Binding-site contacts:
Ligand atom C8 contacts residue GLN1226 of chain 1.B at 3.8 Å.
Ligand atom O3 contacts residue GLU1006 of chain 1.C at 4.0 Å.
Ligand atom N2 contacts residue VAL1223 of chain 1.B at 4.0 Å.
Ligand atom C8 contacts residue TYR1225 of chain 1.B at 3.3 Å (hydrophobic).
Ligand atom C4 contacts residue ASN1227 of chain 1.B at 4.5 Å.
Ligand atom C5 contacts residue ASN1227 of chain 1.B at 3.7 Å.
Ligand atom C3 contacts residue VAL1223 of chain 1.B at 3.6 Å (hydrophobic).
Ligand atom O5 contacts residue VAL1223 of chain 1.B at 4.0 Å.
Ligand atom N2 contacts residue TYR1225 of chain 1.B at 2.8 Å (h-bond).
Ligand atom O7 contacts residue GLN1222 of chain 1.B at 3.8 Å.
Ligand atom C7 contacts residue TYR1225 of chain 1.B at 3.5 Å (hydrophobic).
Ligand atom C3 contacts residue GLN1222 of chain 1.B at 4.4 Å.
Ligand atom C3 contacts residue ASN1227 of chain 1.B at 3.9 Å.
Ligand atom O7 contacts residue VAL1223 of chain 1.B at 3.2 Å (h-bond).
Ligand atom C1 contacts residue VAL1223 of chain 1.B at 4.2 Å (hydrophobic).
Ligand atom C8 contacts residue PRO1221 of chain 1.B at 3.5 Å (hydrophobic).
Ligand atom C1 contacts residue ASN1227 of chain 1.B at 1.5 Å.
Ligand atom N2 contacts residue GLN1226 of chain 1.B at 4.3 Å.
Ligand atom C8 contacts residue GLN1222 of chain 1.B at 3.8 Å.
Ligand atom O3 contacts residue VAL1223 of chain 1.B at 3.0 Å (h-bond).
Ligand atom C2 contacts residue TYR1225 of chain 1.B at 3.8 Å (hydrophobic).
Ligand atom C1 contacts residue TYR1225 of chain 1.B at 3.8 Å (hydrophobic).
Ligand atom C2 contacts residue ASN1227 of chain 1.B at 2.6 Å.
Ligand atom C2 contacts residue VAL1223 of chain 1.B at 4.2 Å (hydrophobic).
Ligand atom O4 contacts residue VAL1223 of chain 1.B at 3.7 Å.
Ligand atom C8 contacts residue VAL1223 of chain 1.B at 4.1 Å (hydrophobic).
Ligand atom N2 contacts residue ASN1227 of chain 1.B at 3.0 Å (h-bond).
Ligand atom C7 contacts residue ASN1227 of chain 1.B at 3.8 Å.
Ligand atom O4 contacts residue GLU1006 of chain 1.C at 4.2 Å.
Ligand atom C7 contacts residue VAL1223 of chain 1.B at 3.7 Å (hydrophobic).
Ligand atom O7 contacts residue ASN1227 of chain 1.B at 3.9 Å.
Ligand atom C7 contacts residue GLN1222 of chain 1.B at 4.0 Å.
Ligand atom C8 contacts residue SER790 of chain 1.B at 3.6 Å.
Ligand atom C3 contacts residue TYR1225 of chain 1.B at 4.2 Å (hydrophobic).
Ligand atom O5 contacts residue ASN1227 of chain 1.B at 2.4 Å (h-bond).

Sequence of chain 1.C:
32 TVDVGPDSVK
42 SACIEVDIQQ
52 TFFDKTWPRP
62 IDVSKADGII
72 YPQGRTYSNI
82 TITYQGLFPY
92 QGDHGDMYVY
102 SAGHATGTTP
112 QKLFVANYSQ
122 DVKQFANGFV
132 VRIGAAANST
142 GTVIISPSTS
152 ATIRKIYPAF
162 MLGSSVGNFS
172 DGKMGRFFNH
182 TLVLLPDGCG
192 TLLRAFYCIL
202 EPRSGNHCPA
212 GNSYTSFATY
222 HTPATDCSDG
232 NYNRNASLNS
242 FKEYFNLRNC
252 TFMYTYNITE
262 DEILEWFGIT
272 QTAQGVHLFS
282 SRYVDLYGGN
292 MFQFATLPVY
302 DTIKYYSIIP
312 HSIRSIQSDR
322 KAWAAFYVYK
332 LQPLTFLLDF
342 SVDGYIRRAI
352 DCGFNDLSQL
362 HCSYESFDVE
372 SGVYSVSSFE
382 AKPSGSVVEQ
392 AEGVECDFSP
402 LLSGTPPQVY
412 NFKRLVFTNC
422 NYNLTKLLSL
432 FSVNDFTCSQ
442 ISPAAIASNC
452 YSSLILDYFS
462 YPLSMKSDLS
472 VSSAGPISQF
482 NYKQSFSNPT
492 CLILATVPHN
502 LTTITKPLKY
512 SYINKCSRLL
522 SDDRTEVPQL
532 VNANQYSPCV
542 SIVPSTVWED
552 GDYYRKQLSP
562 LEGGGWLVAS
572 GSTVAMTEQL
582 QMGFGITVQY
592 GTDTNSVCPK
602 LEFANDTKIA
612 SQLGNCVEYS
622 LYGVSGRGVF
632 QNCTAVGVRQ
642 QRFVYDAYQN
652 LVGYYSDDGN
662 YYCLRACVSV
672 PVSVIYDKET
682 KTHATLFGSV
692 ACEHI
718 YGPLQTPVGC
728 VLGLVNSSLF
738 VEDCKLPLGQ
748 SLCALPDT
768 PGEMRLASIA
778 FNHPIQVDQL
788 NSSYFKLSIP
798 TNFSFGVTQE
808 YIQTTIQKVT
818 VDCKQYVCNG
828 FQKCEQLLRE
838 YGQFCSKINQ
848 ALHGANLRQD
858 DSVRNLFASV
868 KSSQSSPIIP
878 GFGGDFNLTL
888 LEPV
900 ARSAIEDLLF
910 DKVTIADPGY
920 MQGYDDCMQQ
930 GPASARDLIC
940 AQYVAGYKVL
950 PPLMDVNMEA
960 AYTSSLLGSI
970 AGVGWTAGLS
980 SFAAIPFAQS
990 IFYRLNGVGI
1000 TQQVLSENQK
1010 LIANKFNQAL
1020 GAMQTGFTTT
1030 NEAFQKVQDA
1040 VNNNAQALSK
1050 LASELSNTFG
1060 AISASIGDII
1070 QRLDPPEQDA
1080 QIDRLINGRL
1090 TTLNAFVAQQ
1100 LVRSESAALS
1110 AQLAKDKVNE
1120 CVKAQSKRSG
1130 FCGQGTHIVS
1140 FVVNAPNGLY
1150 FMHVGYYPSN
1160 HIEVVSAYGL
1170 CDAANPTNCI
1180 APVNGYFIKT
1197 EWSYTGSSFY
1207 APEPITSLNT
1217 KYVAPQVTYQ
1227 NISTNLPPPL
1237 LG

Sequence of chain 1.B:
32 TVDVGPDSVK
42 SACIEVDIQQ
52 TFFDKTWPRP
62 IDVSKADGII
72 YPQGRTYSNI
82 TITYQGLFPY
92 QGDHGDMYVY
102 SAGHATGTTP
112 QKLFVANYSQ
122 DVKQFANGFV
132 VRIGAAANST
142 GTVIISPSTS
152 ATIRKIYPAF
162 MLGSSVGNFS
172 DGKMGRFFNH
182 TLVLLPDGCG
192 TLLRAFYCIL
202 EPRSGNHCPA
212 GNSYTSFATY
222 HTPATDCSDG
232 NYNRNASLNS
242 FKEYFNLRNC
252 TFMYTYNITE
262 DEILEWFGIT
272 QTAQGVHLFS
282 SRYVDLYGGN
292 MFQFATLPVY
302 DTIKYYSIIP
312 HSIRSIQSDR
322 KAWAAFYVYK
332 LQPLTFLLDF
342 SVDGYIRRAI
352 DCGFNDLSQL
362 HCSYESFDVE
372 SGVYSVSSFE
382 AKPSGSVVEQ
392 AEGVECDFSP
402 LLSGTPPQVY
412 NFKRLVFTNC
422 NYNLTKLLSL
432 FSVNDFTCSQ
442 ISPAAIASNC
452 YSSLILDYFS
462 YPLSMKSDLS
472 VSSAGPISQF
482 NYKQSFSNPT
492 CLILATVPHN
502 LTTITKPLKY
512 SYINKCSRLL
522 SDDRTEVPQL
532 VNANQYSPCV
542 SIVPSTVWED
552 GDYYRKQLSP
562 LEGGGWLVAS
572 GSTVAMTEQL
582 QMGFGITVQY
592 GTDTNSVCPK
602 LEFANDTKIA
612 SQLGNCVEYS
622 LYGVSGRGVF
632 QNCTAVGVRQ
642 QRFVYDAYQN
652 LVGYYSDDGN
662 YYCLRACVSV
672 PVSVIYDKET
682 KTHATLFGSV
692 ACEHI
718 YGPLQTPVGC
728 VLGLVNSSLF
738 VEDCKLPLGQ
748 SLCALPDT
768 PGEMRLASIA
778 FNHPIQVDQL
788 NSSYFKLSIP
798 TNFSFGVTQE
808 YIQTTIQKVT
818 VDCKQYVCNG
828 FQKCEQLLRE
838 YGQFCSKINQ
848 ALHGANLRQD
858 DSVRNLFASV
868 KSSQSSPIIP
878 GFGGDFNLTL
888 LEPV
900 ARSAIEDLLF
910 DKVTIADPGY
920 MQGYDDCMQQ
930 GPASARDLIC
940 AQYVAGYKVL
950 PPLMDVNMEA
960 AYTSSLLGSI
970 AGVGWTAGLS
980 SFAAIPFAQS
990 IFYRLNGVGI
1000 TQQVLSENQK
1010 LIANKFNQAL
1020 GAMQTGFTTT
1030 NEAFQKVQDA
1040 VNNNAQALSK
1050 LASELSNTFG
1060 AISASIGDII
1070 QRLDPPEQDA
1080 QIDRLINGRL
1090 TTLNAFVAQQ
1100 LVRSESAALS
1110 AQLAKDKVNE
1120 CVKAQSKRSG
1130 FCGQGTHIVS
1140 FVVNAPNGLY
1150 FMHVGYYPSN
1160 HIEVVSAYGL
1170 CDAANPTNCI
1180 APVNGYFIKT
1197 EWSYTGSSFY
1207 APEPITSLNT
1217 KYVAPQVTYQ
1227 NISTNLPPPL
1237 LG

This protein binds this small molecule.
Small molecule (SMILES): CC(=O)N[C@H]1[C@H](O[C@H]2[C@H](O)[C@@H](NC(C)=O)CO[C@@H]2CO)O[C@H](CO)[C@@H](O[C@@H]2O[C@H](CO)[C@@H](O)[C@H](O[C@H]3O[C@H](CO)[C@@H](O)[C@H](O)[C@@H]3O)[C@@H]2O)[C@@H]1O